Binding-site contacts:
Ligand atom C11 contacts residue ASP33 of chain 1.A at 3.9 Å.
Ligand atom N2 contacts residue ASP81 of chain 1.A at 4.0 Å.
Ligand atom C4 contacts residue PHE116 of chain 1.A at 3.6 Å (hydrophobic).
Ligand atom N contacts residue ASP33 of chain 1.A at 3.8 Å.
Ligand atom C2 contacts residue LEU125 of chain 1.A at 3.9 Å (hydrophobic).
Ligand atom C9 contacts residue PHE116 of chain 1.A at 3.6 Å (hydrophobic).
Ligand atom C2 contacts residue PHE116 of chain 1.A at 4.2 Å (hydrophobic).
Ligand atom C contacts residue ASP33 of chain 1.A at 4.1 Å.
Ligand atom C1 contacts residue GLY221 of chain 1.A at 3.8 Å.
Ligand atom C contacts residue LEU125 of chain 1.A at 3.7 Å (hydrophobic).
Ligand atom N2 contacts residue SER115 of chain 1.A at 3.0 Å (h-bond).
Ligand atom C10 contacts residue ASP15 of chain 1.A at 4.3 Å.
Ligand atom O contacts residue THR223 of chain 1.A at 3.0 Å (h-bond).
Ligand atom C10 contacts residue THR223 of chain 1.A at 4.0 Å.
Ligand atom C9 contacts residue SER115 of chain 1.A at 3.2 Å.
Ligand atom C10 contacts residue GLY221 of chain 1.A at 4.0 Å.
Ligand atom C7 contacts residue ASP81 of chain 1.A at 3.4 Å.
Ligand atom N contacts residue GLY221 of chain 1.A at 3.8 Å.
Ligand atom C2 contacts residue TYR79 of chain 1.A at 3.6 Å (hydrophobic).
Ligand atom N2 contacts residue PHE116 of chain 1.A at 4.3 Å.
Ligand atom C9 contacts residue SER83 of chain 1.A at 3.2 Å.
Ligand atom C8 contacts residue ASP81 of chain 1.A at 3.2 Å.
Ligand atom C3 contacts residue PHE116 of chain 1.A at 3.4 Å (hydrophobic).
Ligand atom C contacts residue ASP35 of chain 1.A at 3.5 Å.
Ligand atom C contacts residue GLY221 of chain 1.A at 3.2 Å.
Ligand atom C4 contacts residue ASP81 of chain 1.A at 3.8 Å.
Ligand atom C3 contacts residue TYR79 of chain 1.A at 3.8 Å (hydrophobic).
Ligand atom C1 contacts residue ASP33 of chain 1.A at 4.4 Å.
Ligand atom C3 contacts residue ASP81 of chain 1.A at 4.0 Å.
Ligand atom C1 contacts residue LEU125 of chain 1.A at 3.9 Å (hydrophobic).
Ligand atom C8 contacts residue SER115 of chain 1.A at 3.5 Å.
Ligand atom C11 contacts residue ILE122 of chain 1.A at 3.5 Å (hydrophobic).
Ligand atom C9 contacts residue ASP81 of chain 1.A at 3.5 Å.
Ligand atom C3 contacts residue SER83 of chain 1.A at 3.2 Å.
Ligand atom C5 contacts residue ASP81 of chain 1.A at 4.5 Å.
Ligand atom C5 contacts residue PHE116 of chain 1.A at 4.2 Å (hydrophobic).
Ligand atom C4 contacts residue SER83 of chain 1.A at 3.7 Å.
Ligand atom O contacts residue ASP15 of chain 1.A at 3.9 Å.
Ligand atom C11 contacts residue ASP119 of chain 1.A at 4.0 Å.
Ligand atom C2 contacts residue SER83 of chain 1.A at 4.4 Å.

This small molecule binds to this protein.
Small molecule (SMILES): Cc1ccc2c(n1)N(C)[C@H](CO)CCNC2

Sequence of chain 1.A:
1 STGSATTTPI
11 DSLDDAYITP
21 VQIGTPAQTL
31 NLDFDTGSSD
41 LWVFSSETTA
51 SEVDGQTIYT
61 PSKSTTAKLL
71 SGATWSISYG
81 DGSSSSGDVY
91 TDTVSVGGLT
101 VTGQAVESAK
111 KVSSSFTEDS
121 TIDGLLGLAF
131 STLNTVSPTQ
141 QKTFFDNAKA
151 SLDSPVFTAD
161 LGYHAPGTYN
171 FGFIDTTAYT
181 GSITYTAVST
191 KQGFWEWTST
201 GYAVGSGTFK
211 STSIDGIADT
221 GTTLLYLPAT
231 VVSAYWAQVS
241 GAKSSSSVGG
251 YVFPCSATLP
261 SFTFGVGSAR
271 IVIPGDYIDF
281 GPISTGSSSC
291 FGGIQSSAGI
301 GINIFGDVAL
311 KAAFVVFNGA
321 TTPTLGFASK